The protein below binds the small molecule below.
Small molecule (SMILES): CC(=O)N[C@@H]1[C@@H](O)[C@H](O)[C@@H](CO)O[C@H]1O

Binding-site contacts:
Ligand atom C5 contacts residue ASN80 of chain 1.A at 3.7 Å.
Ligand atom C4 contacts residue ASN80 of chain 1.A at 4.3 Å.
Ligand atom O3 contacts residue TYR78 of chain 1.A at 3.5 Å.
Ligand atom N2 contacts residue ASN80 of chain 1.A at 2.9 Å (h-bond).
Ligand atom C6 contacts residue GLN108 of chain 1.A at 3.7 Å.
Ligand atom C8 contacts residue TYR78 of chain 1.A at 3.4 Å (hydrophobic).
Ligand atom C7 contacts residue CYS136 of chain 1.A at 3.2 Å (hydrophobic).
Ligand atom C2 contacts residue ASN80 of chain 1.A at 2.5 Å.
Ligand atom C7 contacts residue ASN80 of chain 1.A at 3.8 Å.
Ligand atom C3 contacts residue ASN80 of chain 1.A at 3.8 Å.
Ligand atom O5 contacts residue ALA135 of chain 1.A at 4.4 Å.
Ligand atom C7 contacts residue TYR78 of chain 1.A at 3.4 Å (hydrophobic).
Ligand atom C4 contacts residue ALA135 of chain 1.A at 4.1 Å (hydrophobic).
Ligand atom O7 contacts residue CYS136 of chain 1.A at 3.0 Å (h-bond).
Ligand atom O5 contacts residue ASN80 of chain 1.A at 2.4 Å (h-bond).
Ligand atom C2 contacts residue CYS136 of chain 1.A at 3.5 Å (hydrophobic).
Ligand atom C1 contacts residue ASN80 of chain 1.A at 1.5 Å.
Ligand atom C8 contacts residue LYS39 of chain 1.A at 4.0 Å.
Ligand atom C2 contacts residue ALA135 of chain 1.A at 4.2 Å (hydrophobic).
Ligand atom O7 contacts residue ASN80 of chain 1.A at 4.4 Å.
Ligand atom C8 contacts residue CYS38 of chain 1.A at 3.8 Å (hydrophobic).
Ligand atom C8 contacts residue CYS136 of chain 1.A at 4.0 Å (hydrophobic).
Ligand atom C2 contacts residue TYR78 of chain 1.A at 3.5 Å (hydrophobic).
Ligand atom N2 contacts residue CYS136 of chain 1.A at 3.4 Å (h-bond).
Ligand atom C1 contacts residue TYR78 of chain 1.A at 3.4 Å (hydrophobic).
Ligand atom O7 contacts residue ALA135 of chain 1.A at 4.0 Å.
Ligand atom C1 contacts residue CYS136 of chain 1.A at 3.7 Å (hydrophobic).
Ligand atom N2 contacts residue TYR78 of chain 1.A at 2.6 Å (h-bond).
Ligand atom C3 contacts residue TYR78 of chain 1.A at 3.8 Å (hydrophobic).

Sequence of chain 1.A:
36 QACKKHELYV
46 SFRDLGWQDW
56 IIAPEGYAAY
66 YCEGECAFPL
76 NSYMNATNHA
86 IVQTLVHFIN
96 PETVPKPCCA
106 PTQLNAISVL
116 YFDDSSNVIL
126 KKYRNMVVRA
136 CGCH